A small-molecule ligand and the protein it binds are described below.
Small molecule (SMILES): CC(=O)N[C@@H]1[C@@H](O)[C@H](O)[C@@H](CO)O[C@H]1O

Sequence of chain 1.A:
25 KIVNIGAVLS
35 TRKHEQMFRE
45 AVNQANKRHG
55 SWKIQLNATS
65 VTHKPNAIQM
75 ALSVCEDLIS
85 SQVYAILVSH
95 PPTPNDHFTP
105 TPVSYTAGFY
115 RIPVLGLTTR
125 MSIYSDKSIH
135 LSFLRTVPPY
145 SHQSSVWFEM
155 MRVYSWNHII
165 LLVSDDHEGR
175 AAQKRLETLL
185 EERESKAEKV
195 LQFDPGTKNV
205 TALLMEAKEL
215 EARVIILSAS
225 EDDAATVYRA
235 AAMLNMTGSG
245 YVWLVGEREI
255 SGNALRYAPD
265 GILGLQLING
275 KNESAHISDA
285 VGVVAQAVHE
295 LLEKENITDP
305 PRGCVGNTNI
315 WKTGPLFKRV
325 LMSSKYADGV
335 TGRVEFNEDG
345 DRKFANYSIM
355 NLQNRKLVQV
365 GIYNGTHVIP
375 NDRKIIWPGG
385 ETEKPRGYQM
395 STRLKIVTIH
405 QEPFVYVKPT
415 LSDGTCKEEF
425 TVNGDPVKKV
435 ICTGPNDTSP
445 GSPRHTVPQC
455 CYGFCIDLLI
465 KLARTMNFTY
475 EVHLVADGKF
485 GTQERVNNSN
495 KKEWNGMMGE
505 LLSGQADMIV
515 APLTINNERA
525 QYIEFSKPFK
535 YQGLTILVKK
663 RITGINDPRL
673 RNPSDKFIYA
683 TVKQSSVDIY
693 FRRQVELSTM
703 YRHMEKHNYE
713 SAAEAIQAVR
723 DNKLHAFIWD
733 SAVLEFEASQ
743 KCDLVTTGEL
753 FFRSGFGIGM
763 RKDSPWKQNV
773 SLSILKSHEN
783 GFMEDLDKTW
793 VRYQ

Binding-site contacts:
Ligand atom O6 contacts residue NAG1 of chain 1.P at 2.8 Å (h-bond).
Ligand atom O5 contacts residue ALA62 of chain 1.A at 3.5 Å (h-bond).
Ligand atom C1 contacts residue ASN61 of chain 1.A at 1.4 Å.
Ligand atom C3 contacts residue ASN61 of chain 1.A at 3.8 Å.
Ligand atom C8 contacts residue ASN61 of chain 1.A at 4.3 Å.
Ligand atom O5 contacts residue THR63 of chain 1.A at 4.0 Å.
Ligand atom O6 contacts residue THR63 of chain 1.A at 4.4 Å.
Ligand atom C6 contacts residue ALA62 of chain 1.A at 3.7 Å (hydrophobic).
Ligand atom C4 contacts residue ASN61 of chain 1.A at 4.2 Å.
Ligand atom C5 contacts residue NAG1 of chain 1.P at 4.0 Å.
Ligand atom O7 contacts residue ASN28 of chain 1.A at 3.0 Å (h-bond).
Ligand atom N2 contacts residue ASN61 of chain 1.A at 2.9 Å (h-bond).
Ligand atom O7 contacts residue ASN61 of chain 1.A at 2.8 Å (h-bond).
Ligand atom C5 contacts residue ALA62 of chain 1.A at 4.3 Å (hydrophobic).
Ligand atom O4 contacts residue NAG1 of chain 1.P at 2.3 Å (h-bond).
Ligand atom C2 contacts residue ASN61 of chain 1.A at 2.4 Å.
Ligand atom C6 contacts residue NAG1 of chain 1.P at 4.0 Å.
Ligand atom C4 contacts residue NAG1 of chain 1.P at 3.4 Å.
Ligand atom C8 contacts residue ILE26 of chain 1.A at 4.2 Å (hydrophobic).
Ligand atom C7 contacts residue ASN61 of chain 1.A at 3.0 Å.
Ligand atom C5 contacts residue ASN61 of chain 1.A at 3.7 Å.
Ligand atom C5 contacts residue THR63 of chain 1.A at 4.5 Å.
Ligand atom C7 contacts residue ASN28 of chain 1.A at 4.2 Å.
Ligand atom C6 contacts residue THR63 of chain 1.A at 3.9 Å.
Ligand atom O5 contacts residue ASN61 of chain 1.A at 2.4 Å (h-bond).
Ligand atom C6 contacts residue ASN61 of chain 1.A at 4.5 Å.